Sequence of chain 1.B:
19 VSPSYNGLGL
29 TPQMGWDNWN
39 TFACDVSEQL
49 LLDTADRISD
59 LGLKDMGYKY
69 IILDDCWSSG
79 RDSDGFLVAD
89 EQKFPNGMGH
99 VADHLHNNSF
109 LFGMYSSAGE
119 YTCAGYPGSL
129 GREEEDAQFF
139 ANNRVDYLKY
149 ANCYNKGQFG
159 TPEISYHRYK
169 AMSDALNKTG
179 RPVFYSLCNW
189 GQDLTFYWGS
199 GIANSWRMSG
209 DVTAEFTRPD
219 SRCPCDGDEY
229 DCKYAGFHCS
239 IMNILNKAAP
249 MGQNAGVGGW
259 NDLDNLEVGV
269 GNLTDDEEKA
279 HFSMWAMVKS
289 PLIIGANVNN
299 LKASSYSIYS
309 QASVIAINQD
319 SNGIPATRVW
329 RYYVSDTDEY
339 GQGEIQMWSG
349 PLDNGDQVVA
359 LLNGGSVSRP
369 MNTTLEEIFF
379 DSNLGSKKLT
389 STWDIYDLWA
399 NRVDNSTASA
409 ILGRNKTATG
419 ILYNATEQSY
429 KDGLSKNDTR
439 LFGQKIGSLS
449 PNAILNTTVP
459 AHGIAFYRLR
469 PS

Sequence of chain 1.C:
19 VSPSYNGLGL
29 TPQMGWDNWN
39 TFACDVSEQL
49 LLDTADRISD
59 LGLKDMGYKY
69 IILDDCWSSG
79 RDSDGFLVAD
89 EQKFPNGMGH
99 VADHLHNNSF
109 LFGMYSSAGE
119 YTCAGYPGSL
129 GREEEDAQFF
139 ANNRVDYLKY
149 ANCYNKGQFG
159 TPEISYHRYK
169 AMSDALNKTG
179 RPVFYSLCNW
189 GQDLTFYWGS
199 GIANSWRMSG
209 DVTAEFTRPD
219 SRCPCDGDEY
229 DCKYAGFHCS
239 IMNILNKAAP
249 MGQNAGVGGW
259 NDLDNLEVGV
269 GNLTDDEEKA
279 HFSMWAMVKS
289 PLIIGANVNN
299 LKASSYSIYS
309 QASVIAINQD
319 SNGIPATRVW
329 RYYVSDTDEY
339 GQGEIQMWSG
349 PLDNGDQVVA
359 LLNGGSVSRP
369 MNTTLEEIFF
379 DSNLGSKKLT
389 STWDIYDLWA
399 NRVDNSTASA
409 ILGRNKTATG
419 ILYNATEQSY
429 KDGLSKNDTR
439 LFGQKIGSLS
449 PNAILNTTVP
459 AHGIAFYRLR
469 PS

Binding-site contacts:
Ligand atom C6 contacts residue ASP73 of chain 1.B at 3.5 Å.
Ligand atom O5 contacts residue CYS121 of chain 1.B at 3.7 Å.
Ligand atom O1 contacts residue TRP37 of chain 1.B at 3.2 Å.
Ligand atom C3 contacts residue CYS121 of chain 1.B at 3.3 Å (hydrophobic).
Ligand atom O4 contacts residue LYS147 of chain 1.B at 3.1 Å (salt-bridge).
Ligand atom O6 contacts residue TRP37 of chain 1.B at 3.3 Å.
Ligand atom C1 contacts residue CYS121 of chain 1.B at 3.8 Å (hydrophobic).
Ligand atom O3 contacts residue GLN251 of chain 1.C at 2.4 Å (h-bond).
Ligand atom O2 contacts residue CYS186 of chain 1.B at 3.7 Å.
Ligand atom O2 contacts residue TRP188 of chain 1.B at 3.7 Å.
Ligand atom O3 contacts residue LYS147 of chain 1.B at 3.0 Å (salt-bridge).
Ligand atom O3 contacts residue CYS121 of chain 1.B at 3.1 Å (h-bond).
Ligand atom C3 contacts residue GLN251 of chain 1.C at 3.5 Å.
Ligand atom O6 contacts residue CYS121 of chain 1.B at 3.4 Å.
Ligand atom C1 contacts residue TRP37 of chain 1.B at 3.6 Å (hydrophobic).
Ligand atom O4 contacts residue TYR113 of chain 1.B at 3.7 Å.
Ligand atom O3 contacts residue VAL19 of chain 1.C at 3.6 Å.
Ligand atom O5 contacts residue TYR113 of chain 1.B at 3.4 Å (h-bond).
Ligand atom O3 contacts residue TRP37 of chain 1.B at 3.7 Å.
Ligand atom O6 contacts residue PHE235 of chain 1.B at 3.9 Å.
Ligand atom C5 contacts residue ASP209 of chain 1.B at 3.8 Å.
Ligand atom O2 contacts residue ASP209 of chain 1.B at 2.5 Å (salt-bridge).
Ligand atom C5 contacts residue TRP37 of chain 1.B at 3.9 Å (hydrophobic).
Ligand atom O5 contacts residue CYS121 of chain 1.B at 3.3 Å (h-bond).
Ligand atom O2 contacts residue ARG205 of chain 1.B at 3.1 Å (salt-bridge).
Ligand atom O6 contacts residue ASP209 of chain 1.B at 3.2 Å (salt-bridge).
Ligand atom C6 contacts residue ASP72 of chain 1.B at 3.4 Å.
Ligand atom O6 contacts residue ASP73 of chain 1.B at 3.0 Å (salt-bridge).
Ligand atom O4 contacts residue ASP72 of chain 1.B at 2.6 Å (salt-bridge).
Ligand atom O2 contacts residue GLN251 of chain 1.C at 3.2 Å (h-bond).
Ligand atom C3 contacts residue ASP209 of chain 1.B at 3.4 Å.
Ligand atom C3 contacts residue TRP37 of chain 1.B at 3.9 Å (hydrophobic).
Ligand atom C6 contacts residue ASP209 of chain 1.B at 3.4 Å.
Ligand atom C6 contacts residue TYR113 of chain 1.B at 3.6 Å (hydrophobic).
Ligand atom C6 contacts residue TRP188 of chain 1.B at 3.8 Å (hydrophobic).
Ligand atom C2 contacts residue ASP209 of chain 1.B at 3.6 Å.
Ligand atom C4 contacts residue TRP37 of chain 1.B at 3.5 Å (hydrophobic).
Ligand atom O4 contacts residue PHE235 of chain 1.B at 3.3 Å.
Ligand atom O4 contacts residue GLY234 of chain 1.B at 3.2 Å (h-bond).
Ligand atom C4 contacts residue ASP72 of chain 1.B at 3.5 Å.

This small molecule binds to this protein.
Small molecule (SMILES): OC[C@H]1O[C@H](OC[C@H]2O[C@H](O[C@]3(CO)O[C@H](CO)[C@@H](O)[C@@H]3O)[C@H](O)[C@@H](O)[C@@H]2O)[C@H](O)[C@@H](O)[C@H]1O